This protein binds this small molecule.
Small molecule (SMILES): CC(=O)O[C@H]1[C@H](O)[C@@H](C(=O)O)OC[C@@H]1OC(C)=O

Sequence of chain 1.CB:
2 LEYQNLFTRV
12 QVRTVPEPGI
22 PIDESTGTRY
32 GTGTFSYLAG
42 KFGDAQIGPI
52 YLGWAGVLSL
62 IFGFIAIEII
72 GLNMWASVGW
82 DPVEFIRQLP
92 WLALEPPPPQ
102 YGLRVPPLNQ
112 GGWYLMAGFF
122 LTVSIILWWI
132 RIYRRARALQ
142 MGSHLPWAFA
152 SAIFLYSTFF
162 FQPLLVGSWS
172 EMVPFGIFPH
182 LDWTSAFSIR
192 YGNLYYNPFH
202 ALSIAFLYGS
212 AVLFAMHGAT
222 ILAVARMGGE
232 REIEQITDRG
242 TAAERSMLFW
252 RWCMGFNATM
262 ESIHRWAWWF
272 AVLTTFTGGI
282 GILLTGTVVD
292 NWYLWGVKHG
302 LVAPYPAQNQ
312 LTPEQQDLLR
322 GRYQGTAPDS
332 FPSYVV

Binding-site contacts:
Ligand atom O5 contacts residue SER331 of chain 1.CB at 4.4 Å.
Ligand atom O2B contacts residue SER334 of chain 1.CB at 3.7 Å.
Ligand atom C6 contacts residue NDG1 of chain 1.GK at 3.5 Å.
Ligand atom O4 contacts residue NDG1 of chain 1.GK at 1.4 Å.
Ligand atom O5 contacts residue MAN1 of chain 1.KC at 2.3 Å (h-bond).
Ligand atom C6 contacts residue MAN1 of chain 1.KC at 3.5 Å.
Ligand atom C2 contacts residue MAN1 of chain 1.KC at 2.4 Å.
Ligand atom O6A contacts residue NDG1 of chain 1.GK at 3.4 Å.
Ligand atom O2 contacts residue PRO333 of chain 1.CB at 4.3 Å.
Ligand atom C3A contacts residue NDG1 of chain 1.GK at 3.5 Å.
Ligand atom O2B contacts residue MAN1 of chain 1.KC at 4.2 Å.
Ligand atom C3 contacts residue NDG1 of chain 1.GK at 3.3 Å.
Ligand atom O4 contacts residue MAN1 of chain 1.KC at 4.4 Å.
Ligand atom C2B contacts residue TYR335 of chain 1.CB at 3.4 Å (hydrophobic).
Ligand atom C5 contacts residue MAN1 of chain 1.KC at 2.7 Å.
Ligand atom C4 contacts residue MAN1 of chain 1.KC at 3.5 Å.
Ligand atom O6B contacts residue MAN1 of chain 1.KC at 2.7 Å (h-bond).
Ligand atom O6B contacts residue NDG1 of chain 1.GK at 3.8 Å.
Ligand atom C2A contacts residue MAN1 of chain 1.KC at 3.8 Å.
Ligand atom O2 contacts residue MAN1 of chain 1.KC at 2.8 Å (h-bond).
Ligand atom C1 contacts residue PRO333 of chain 1.CB at 4.3 Å (hydrophobic).
Ligand atom C3B contacts residue NDG1 of chain 1.GK at 3.4 Å.
Ligand atom C1 contacts residue MAN1 of chain 1.KC at 1.4 Å.
Ligand atom C2B contacts residue PRO333 of chain 1.CB at 4.2 Å (hydrophobic).
Ligand atom O3 contacts residue NDG1 of chain 1.GK at 3.2 Å.
Ligand atom C1 contacts residue SER331 of chain 1.CB at 4.3 Å.
Ligand atom C4 contacts residue NDG1 of chain 1.GK at 2.4 Å.
Ligand atom O3 contacts residue MAN1 of chain 1.KC at 4.4 Å.
Ligand atom O2B contacts residue PRO333 of chain 1.CB at 3.7 Å.
Ligand atom O3B contacts residue NDG1 of chain 1.GK at 3.3 Å.
Ligand atom C2A contacts residue PRO333 of chain 1.CB at 3.8 Å (hydrophobic).
Ligand atom C5 contacts residue NDG1 of chain 1.GK at 3.6 Å.
Ligand atom C3 contacts residue MAN1 of chain 1.KC at 3.0 Å.
Ligand atom O6A contacts residue MAN1 of chain 1.KC at 4.4 Å.